Sequence of chain 14.A:
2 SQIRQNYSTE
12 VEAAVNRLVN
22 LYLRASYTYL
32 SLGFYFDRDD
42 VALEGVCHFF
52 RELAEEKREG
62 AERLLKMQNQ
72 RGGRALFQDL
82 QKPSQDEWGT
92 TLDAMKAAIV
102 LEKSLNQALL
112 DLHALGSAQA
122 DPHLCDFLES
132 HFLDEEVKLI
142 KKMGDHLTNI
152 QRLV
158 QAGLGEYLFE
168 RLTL

The small molecule below binds the protein below.
Small molecule (SMILES): FC(F)(F)[C@H](Cl)Br

Binding-site contacts:
Ligand atom C2 contacts residue LEU24 of chain 7.A at 4.3 Å (hydrophobic).
Ligand atom BR contacts residue HLT1 of chain 7.H at 1.2 Å.
Ligand atom BR contacts residue TYR28 of chain 14.A at 4.0 Å.
Ligand atom CL contacts residue TYR28 of chain 14.A at 3.3 Å.
Ligand atom F3 contacts residue LEU81 of chain 7.A at 3.4 Å.
Ligand atom C1 contacts residue HLT1 of chain 7.H at 0.8 Å.
Ligand atom F2 contacts residue HLT1 of chain 7.H at 0.8 Å.
Ligand atom F3 contacts residue LEU81 of chain 14.A at 3.9 Å.
Ligand atom BR contacts residue LEU24 of chain 14.A at 3.1 Å.
Ligand atom BR contacts residue SER27 of chain 14.A at 3.8 Å.
Ligand atom F1 contacts residue SER27 of chain 7.A at 4.0 Å.
Ligand atom C2 contacts residue HLT1 of chain 7.H at 1.3 Å.
Ligand atom F3 contacts residue HLT1 of chain 7.H at 1.5 Å.
Ligand atom F1 contacts residue LEU24 of chain 7.A at 3.3 Å.
Ligand atom C1 contacts residue LEU24 of chain 7.A at 4.5 Å (hydrophobic).
Ligand atom CL contacts residue HLT1 of chain 7.H at 2.2 Å.
Ligand atom F1 contacts residue ARG59 of chain 7.A at 4.5 Å.
Ligand atom CL contacts residue LEU81 of chain 7.A at 3.6 Å.
Ligand atom F3 contacts residue LEU24 of chain 7.A at 4.1 Å.
Ligand atom CL contacts residue LEU24 of chain 7.A at 4.0 Å.
Ligand atom F2 contacts residue SER27 of chain 7.A at 4.4 Å.
Ligand atom F1 contacts residue HLT1 of chain 7.H at 1.2 Å.
Ligand atom BR contacts residue LEU81 of chain 14.A at 4.2 Å.
Ligand atom C2 contacts residue LEU81 of chain 7.A at 4.4 Å (hydrophobic).

Sequence of chain 7.A:
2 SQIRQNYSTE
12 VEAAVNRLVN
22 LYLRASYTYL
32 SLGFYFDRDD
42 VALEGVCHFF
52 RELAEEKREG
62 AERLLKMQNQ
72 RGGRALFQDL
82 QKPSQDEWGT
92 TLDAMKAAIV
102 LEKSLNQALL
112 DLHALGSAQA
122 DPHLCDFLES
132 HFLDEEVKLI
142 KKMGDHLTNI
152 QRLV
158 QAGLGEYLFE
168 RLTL